Sequence of chain 29.E:
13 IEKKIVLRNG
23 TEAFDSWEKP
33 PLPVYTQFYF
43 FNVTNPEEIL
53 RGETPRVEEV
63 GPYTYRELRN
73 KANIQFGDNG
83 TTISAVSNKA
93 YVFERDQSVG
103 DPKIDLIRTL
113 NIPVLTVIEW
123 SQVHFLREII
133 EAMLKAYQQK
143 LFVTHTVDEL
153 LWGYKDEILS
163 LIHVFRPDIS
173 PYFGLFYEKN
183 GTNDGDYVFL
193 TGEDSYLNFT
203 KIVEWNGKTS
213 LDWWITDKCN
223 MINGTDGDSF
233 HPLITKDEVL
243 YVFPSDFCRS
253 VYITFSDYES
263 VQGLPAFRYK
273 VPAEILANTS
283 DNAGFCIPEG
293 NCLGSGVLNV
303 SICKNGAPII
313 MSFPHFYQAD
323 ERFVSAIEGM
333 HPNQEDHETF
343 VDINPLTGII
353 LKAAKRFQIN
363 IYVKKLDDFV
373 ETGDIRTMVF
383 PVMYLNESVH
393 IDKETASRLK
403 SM

A protein and the small-molecule ligand that binds it are described below.
Small molecule (SMILES): CC(=O)N[C@H]1[C@H](O[C@H]2[C@H](O)[C@@H](NC(C)=O)CO[C@@H]2CO)O[C@H](CO)[C@@H](O[C@@H]2O[C@H](CO)[C@@H](O)[C@H](O)[C@@H]2O)[C@@H]1O

Binding-site contacts:
Ligand atom C2 contacts residue ASP283 of chain 29.E at 3.8 Å.
Ligand atom N2 contacts residue MET223 of chain 29.E at 3.8 Å.
Ligand atom C3 contacts residue ASN225 of chain 29.E at 3.8 Å.
Ligand atom O4 contacts residue MET223 of chain 29.E at 3.7 Å.
Ligand atom N2 contacts residue ASN225 of chain 29.E at 3.0 Å (h-bond).
Ligand atom O6 contacts residue ASP283 of chain 29.E at 3.8 Å.
Ligand atom C7 contacts residue ASN225 of chain 29.E at 3.1 Å.
Ligand atom C1 contacts residue LYS220 of chain 29.E at 4.0 Å.
Ligand atom C4 contacts residue MET223 of chain 29.E at 4.0 Å (hydrophobic).
Ligand atom C3 contacts residue LYS220 of chain 29.E at 4.1 Å.
Ligand atom O4 contacts residue LYS220 of chain 29.E at 4.2 Å.
Ligand atom O7 contacts residue MET223 of chain 29.E at 3.5 Å.
Ligand atom C8 contacts residue SER252 of chain 29.E at 3.4 Å.
Ligand atom O3 contacts residue LYS220 of chain 29.E at 3.8 Å.
Ligand atom C1 contacts residue ASN225 of chain 29.E at 1.4 Å.
Ligand atom C6 contacts residue LYS220 of chain 29.E at 4.0 Å.
Ligand atom C8 contacts residue MET223 of chain 29.E at 3.3 Å (hydrophobic).
Ligand atom O7 contacts residue SER252 of chain 29.E at 2.9 Å (h-bond).
Ligand atom N2 contacts residue LYS220 of chain 29.E at 4.1 Å.
Ligand atom C7 contacts residue MET223 of chain 29.E at 3.6 Å (hydrophobic).
Ligand atom O7 contacts residue ARG251 of chain 29.E at 4.3 Å.
Ligand atom C5 contacts residue ASN225 of chain 29.E at 3.6 Å.
Ligand atom O5 contacts residue LYS220 of chain 29.E at 3.4 Å.
Ligand atom C2 contacts residue ASN225 of chain 29.E at 2.5 Å.
Ligand atom C8 contacts residue ARG251 of chain 29.E at 3.5 Å.
Ligand atom O7 contacts residue LYS220 of chain 29.E at 4.0 Å.
Ligand atom O3 contacts residue ASP283 of chain 29.E at 4.3 Å.
Ligand atom C4 contacts residue LYS220 of chain 29.E at 3.4 Å.
Ligand atom C5 contacts residue LYS220 of chain 29.E at 4.0 Å.
Ligand atom C7 contacts residue SER252 of chain 29.E at 3.5 Å.
Ligand atom C5 contacts residue MET223 of chain 29.E at 4.0 Å (hydrophobic).
Ligand atom O6 contacts residue TYR243 of chain 29.E at 4.0 Å.
Ligand atom O5 contacts residue ASN225 of chain 29.E at 2.3 Å (h-bond).
Ligand atom C3 contacts residue MET223 of chain 29.E at 3.7 Å (hydrophobic).
Ligand atom C2 contacts residue LYS220 of chain 29.E at 3.7 Å.
Ligand atom O7 contacts residue ASN225 of chain 29.E at 2.9 Å (h-bond).
Ligand atom C4 contacts residue ASN225 of chain 29.E at 4.2 Å.
Ligand atom C6 contacts residue ASP283 of chain 29.E at 3.8 Å.
Ligand atom C1 contacts residue LYS220 of chain 29.E at 4.2 Å.
Ligand atom C7 contacts residue ARG251 of chain 29.E at 4.0 Å.